Binding-site contacts:
Ligand atom N2 contacts residue ASN111 of chain 1.B at 2.9 Å (h-bond).
Ligand atom C2 contacts residue ASN111 of chain 1.B at 2.5 Å.
Ligand atom C4 contacts residue ASN111 of chain 1.B at 4.2 Å.
Ligand atom O6 contacts residue VAL116 of chain 1.B at 3.8 Å.
Ligand atom C3 contacts residue ASN111 of chain 1.B at 3.8 Å.
Ligand atom O7 contacts residue ASN111 of chain 1.B at 3.7 Å.
Ligand atom O5 contacts residue ASN111 of chain 1.B at 2.4 Å (h-bond).
Ligand atom C6 contacts residue LYS118 of chain 1.B at 3.8 Å.
Ligand atom C8 contacts residue ALA112 of chain 1.B at 3.8 Å (hydrophobic).
Ligand atom C5 contacts residue ASN111 of chain 1.B at 3.6 Å.
Ligand atom C1 contacts residue ASN111 of chain 1.B at 1.4 Å.
Ligand atom C7 contacts residue ASN111 of chain 1.B at 3.1 Å.
Ligand atom O6 contacts residue LYS118 of chain 1.B at 3.0 Å (salt-bridge).
Ligand atom C1 contacts residue VAL116 of chain 1.B at 4.3 Å (hydrophobic).
Ligand atom C8 contacts residue ASN111 of chain 1.B at 3.5 Å.
Ligand atom O5 contacts residue VAL116 of chain 1.B at 4.3 Å.
Ligand atom C5 contacts residue VAL116 of chain 1.B at 3.8 Å (hydrophobic).
Ligand atom C6 contacts residue VAL116 of chain 1.B at 4.3 Å (hydrophobic).

The small molecule below binds the protein below.
Small molecule (SMILES): CC(=O)N[C@@H]1[C@@H](O)[C@H](O)[C@@H](CO)O[C@H]1O

Sequence of chain 1.B:
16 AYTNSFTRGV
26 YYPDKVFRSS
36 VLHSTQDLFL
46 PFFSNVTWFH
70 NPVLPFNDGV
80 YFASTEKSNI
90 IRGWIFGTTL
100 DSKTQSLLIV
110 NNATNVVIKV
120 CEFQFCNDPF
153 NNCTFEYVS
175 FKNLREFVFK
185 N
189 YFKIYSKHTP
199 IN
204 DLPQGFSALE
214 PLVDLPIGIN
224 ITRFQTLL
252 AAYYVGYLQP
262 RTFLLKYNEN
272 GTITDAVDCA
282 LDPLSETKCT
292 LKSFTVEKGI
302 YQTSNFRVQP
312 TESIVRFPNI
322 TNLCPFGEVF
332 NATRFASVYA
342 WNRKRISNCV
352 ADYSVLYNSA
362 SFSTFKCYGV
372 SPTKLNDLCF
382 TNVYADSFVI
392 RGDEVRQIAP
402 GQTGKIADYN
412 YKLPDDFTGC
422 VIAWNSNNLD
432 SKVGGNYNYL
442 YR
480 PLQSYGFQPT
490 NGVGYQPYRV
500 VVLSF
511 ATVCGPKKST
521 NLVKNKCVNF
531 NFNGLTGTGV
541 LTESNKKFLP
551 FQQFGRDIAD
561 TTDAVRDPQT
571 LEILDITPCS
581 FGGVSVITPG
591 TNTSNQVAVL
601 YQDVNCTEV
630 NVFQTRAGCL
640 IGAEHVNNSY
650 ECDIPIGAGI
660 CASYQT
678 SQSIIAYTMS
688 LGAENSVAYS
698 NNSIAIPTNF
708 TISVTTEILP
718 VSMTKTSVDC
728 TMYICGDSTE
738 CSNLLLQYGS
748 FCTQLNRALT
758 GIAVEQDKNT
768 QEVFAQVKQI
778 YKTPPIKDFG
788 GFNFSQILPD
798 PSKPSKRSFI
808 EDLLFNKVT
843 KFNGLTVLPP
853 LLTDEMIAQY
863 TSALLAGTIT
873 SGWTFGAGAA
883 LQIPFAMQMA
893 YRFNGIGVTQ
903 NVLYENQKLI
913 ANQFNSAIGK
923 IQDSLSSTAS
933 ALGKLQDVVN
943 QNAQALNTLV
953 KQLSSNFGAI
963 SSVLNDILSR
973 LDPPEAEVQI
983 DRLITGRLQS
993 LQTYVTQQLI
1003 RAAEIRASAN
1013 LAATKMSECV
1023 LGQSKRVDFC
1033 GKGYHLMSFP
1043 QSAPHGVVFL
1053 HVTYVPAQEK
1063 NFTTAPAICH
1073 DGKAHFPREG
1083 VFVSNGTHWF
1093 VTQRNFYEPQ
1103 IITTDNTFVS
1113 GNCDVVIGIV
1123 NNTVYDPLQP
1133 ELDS